This protein binds this small molecule.
Small molecule (SMILES): CC(=O)N[C@@H]1[C@@H](O)[C@H](O)[C@@H](CO)O[C@H]1O

Sequence of chain 1.B:
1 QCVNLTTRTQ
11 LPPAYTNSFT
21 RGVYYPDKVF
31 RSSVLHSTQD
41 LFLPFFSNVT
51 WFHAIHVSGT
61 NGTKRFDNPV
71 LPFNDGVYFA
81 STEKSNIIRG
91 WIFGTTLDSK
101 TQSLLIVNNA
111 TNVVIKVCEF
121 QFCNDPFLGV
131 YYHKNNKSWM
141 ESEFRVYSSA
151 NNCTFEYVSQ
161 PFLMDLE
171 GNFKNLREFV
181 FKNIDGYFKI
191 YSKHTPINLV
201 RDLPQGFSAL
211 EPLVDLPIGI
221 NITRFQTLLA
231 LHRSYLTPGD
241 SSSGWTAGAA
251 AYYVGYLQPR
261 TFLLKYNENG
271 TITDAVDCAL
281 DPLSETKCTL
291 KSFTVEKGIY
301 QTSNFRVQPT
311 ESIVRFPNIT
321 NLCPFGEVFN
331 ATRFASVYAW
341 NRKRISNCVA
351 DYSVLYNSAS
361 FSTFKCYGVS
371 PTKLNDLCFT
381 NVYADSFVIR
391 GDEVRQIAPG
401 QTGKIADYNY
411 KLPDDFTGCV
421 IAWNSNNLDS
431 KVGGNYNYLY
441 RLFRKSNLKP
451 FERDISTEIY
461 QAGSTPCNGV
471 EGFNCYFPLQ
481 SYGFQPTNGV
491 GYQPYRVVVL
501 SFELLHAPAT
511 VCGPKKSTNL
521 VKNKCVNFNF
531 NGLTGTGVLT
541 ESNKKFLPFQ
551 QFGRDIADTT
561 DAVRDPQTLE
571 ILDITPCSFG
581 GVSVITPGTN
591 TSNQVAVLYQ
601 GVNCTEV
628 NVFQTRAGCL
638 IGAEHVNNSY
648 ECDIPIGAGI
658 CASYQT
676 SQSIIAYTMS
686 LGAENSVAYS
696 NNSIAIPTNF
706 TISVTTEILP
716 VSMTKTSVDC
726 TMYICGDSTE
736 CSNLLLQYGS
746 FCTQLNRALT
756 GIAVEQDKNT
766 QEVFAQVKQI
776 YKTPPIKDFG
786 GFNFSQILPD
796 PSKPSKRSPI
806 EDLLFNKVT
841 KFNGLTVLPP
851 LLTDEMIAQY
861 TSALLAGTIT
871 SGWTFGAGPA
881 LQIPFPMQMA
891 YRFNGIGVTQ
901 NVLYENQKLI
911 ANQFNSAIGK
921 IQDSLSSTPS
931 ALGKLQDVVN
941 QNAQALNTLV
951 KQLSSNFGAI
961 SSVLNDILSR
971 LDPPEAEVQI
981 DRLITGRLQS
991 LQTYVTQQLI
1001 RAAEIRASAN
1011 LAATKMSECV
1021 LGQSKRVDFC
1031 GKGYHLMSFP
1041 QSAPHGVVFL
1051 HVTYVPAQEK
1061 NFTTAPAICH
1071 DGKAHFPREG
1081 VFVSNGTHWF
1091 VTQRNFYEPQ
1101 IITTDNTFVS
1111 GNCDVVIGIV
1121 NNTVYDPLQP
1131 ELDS

Sequence of chain 1.A:
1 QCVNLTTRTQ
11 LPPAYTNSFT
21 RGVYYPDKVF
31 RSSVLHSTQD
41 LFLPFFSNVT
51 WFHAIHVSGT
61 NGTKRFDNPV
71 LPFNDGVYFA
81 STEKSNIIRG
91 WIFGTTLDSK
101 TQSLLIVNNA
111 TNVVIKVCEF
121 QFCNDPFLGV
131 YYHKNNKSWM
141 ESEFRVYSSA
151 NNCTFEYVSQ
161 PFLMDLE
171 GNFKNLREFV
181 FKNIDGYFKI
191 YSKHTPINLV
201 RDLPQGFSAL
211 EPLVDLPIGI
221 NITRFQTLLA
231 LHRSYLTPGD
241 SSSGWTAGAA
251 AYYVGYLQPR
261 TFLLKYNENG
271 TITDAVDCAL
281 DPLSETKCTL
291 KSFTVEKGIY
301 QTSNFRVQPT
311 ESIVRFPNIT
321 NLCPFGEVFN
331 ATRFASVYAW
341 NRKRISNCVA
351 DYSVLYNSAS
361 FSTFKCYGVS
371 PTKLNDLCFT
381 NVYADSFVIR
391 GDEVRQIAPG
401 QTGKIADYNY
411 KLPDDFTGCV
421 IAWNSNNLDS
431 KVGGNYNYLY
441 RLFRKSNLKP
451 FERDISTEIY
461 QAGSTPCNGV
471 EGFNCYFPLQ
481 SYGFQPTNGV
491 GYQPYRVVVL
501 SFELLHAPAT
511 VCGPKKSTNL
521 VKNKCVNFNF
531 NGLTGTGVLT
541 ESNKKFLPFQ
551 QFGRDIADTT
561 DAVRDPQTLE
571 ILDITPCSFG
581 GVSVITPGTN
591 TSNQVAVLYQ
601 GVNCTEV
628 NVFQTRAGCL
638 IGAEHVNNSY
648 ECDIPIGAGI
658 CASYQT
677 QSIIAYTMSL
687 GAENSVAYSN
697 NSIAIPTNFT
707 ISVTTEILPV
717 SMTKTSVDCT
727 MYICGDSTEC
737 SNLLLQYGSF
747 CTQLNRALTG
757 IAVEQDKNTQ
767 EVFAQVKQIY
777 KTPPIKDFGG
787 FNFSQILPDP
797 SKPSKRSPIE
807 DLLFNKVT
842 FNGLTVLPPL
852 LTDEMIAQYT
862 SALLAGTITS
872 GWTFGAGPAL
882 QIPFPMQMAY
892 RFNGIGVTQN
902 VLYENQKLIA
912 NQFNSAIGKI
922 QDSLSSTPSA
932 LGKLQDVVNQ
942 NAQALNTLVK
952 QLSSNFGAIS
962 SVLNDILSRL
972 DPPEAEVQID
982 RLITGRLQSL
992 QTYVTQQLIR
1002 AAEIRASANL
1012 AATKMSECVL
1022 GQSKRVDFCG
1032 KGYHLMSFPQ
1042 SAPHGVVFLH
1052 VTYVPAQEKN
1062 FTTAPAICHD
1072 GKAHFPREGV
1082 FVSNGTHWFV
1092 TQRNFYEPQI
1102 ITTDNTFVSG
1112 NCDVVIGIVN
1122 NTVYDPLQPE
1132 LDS

Binding-site contacts:
Ligand atom C5 contacts residue THR223 of chain 1.B at 4.3 Å.
Ligand atom C2 contacts residue ASN221 of chain 1.B at 2.4 Å.
Ligand atom O7 contacts residue ASN221 of chain 1.B at 3.3 Å (h-bond).
Ligand atom C1 contacts residue THR95 of chain 1.B at 4.2 Å.
Ligand atom C7 contacts residue ASN221 of chain 1.B at 3.3 Å.
Ligand atom O5 contacts residue ASN221 of chain 1.B at 2.4 Å (h-bond).
Ligand atom C1 contacts residue THR223 of chain 1.B at 4.4 Å.
Ligand atom C3 contacts residue ASN221 of chain 1.B at 3.8 Å.
Ligand atom N2 contacts residue ASN221 of chain 1.B at 2.9 Å (h-bond).
Ligand atom O5 contacts residue THR223 of chain 1.B at 4.3 Å.
Ligand atom C4 contacts residue ASN221 of chain 1.B at 4.2 Å.
Ligand atom C5 contacts residue ASN221 of chain 1.B at 3.7 Å.
Ligand atom C8 contacts residue ASN221 of chain 1.B at 4.1 Å.
Ligand atom O6 contacts residue THR223 of chain 1.B at 4.0 Å.
Ligand atom O6 contacts residue THR95 of chain 1.B at 4.3 Å.
Ligand atom O7 contacts residue GLU452 of chain 1.A at 4.0 Å.
Ligand atom C7 contacts residue GLU452 of chain 1.A at 4.3 Å.
Ligand atom C1 contacts residue ASN221 of chain 1.B at 1.4 Å.
Ligand atom O5 contacts residue THR95 of chain 1.B at 3.9 Å.
Ligand atom O3 contacts residue GLU452 of chain 1.A at 4.3 Å.
Ligand atom C8 contacts residue GLU452 of chain 1.A at 4.2 Å.